Binding-site contacts:
Ligand atom C11 contacts residue VAL66 of chain 1.B at 3.8 Å (hydrophobic).
Ligand atom N2 contacts residue HIS115 of chain 1.B at 3.8 Å.
Ligand atom C21 contacts residue LEU45 of chain 1.B at 3.6 Å (hydrophobic).
Ligand atom O4 contacts residue ASP175 of chain 1.B at 3.5 Å.
Ligand atom N3 contacts residue MET163 of chain 1.B at 3.9 Å.
Ligand atom N2 contacts residue VAL116 of chain 1.B at 2.8 Å (h-bond).
Ligand atom C16 contacts residue ASP175 of chain 1.B at 3.5 Å.
Ligand atom O5 contacts residue ASP175 of chain 1.B at 3.5 Å (salt-bridge).
Ligand atom C4 contacts residue LEU45 of chain 1.B at 3.5 Å (hydrophobic).
Ligand atom O5 contacts residue PHE113 of chain 1.B at 3.0 Å.
Ligand atom N3 contacts residue VAL116 of chain 1.B at 3.4 Å (h-bond).
Ligand atom C16 contacts residue PHE113 of chain 1.B at 3.8 Å (hydrophobic).
Ligand atom C19 contacts residue GLU114 of chain 1.B at 3.5 Å.
Ligand atom C20 contacts residue VAL116 of chain 1.B at 3.0 Å (hydrophobic).
Ligand atom C18 contacts residue ILE174 of chain 1.B at 3.4 Å (hydrophobic).
Ligand atom C14 contacts residue PHE113 of chain 1.B at 3.5 Å (hydrophobic).
Ligand atom C8 contacts residue GLY46 of chain 1.B at 3.6 Å.
Ligand atom C13 contacts residue PHE113 of chain 1.B at 3.9 Å (hydrophobic).
Ligand atom C14 contacts residue ILE95 of chain 1.B at 3.9 Å (hydrophobic).
Ligand atom C9 contacts residue LEU45 of chain 1.B at 3.6 Å (hydrophobic).
Ligand atom C9 contacts residue MET163 of chain 1.B at 3.8 Å (hydrophobic).
Ligand atom N1 contacts residue MET163 of chain 1.B at 3.5 Å (h-bond).
Ligand atom C13 contacts residue ILE95 of chain 1.B at 3.9 Å (hydrophobic).
Ligand atom O3 contacts residue GLY46 of chain 1.B at 3.4 Å.
Ligand atom C13 contacts residue ILE174 of chain 1.B at 3.8 Å (hydrophobic).
Ligand atom C19 contacts residue VAL116 of chain 1.B at 3.5 Å (hydrophobic).
Ligand atom C14 contacts residue ILE174 of chain 1.B at 3.9 Å (hydrophobic).
Ligand atom O6 contacts residue ILE174 of chain 1.B at 3.6 Å.
Ligand atom N3 contacts residue VAL66 of chain 1.B at 3.8 Å.
Ligand atom O contacts residue ASN118 of chain 1.B at 3.0 Å (h-bond).
Ligand atom C5 contacts residue LEU45 of chain 1.B at 3.8 Å (hydrophobic).
Ligand atom C19 contacts residue VAL66 of chain 1.B at 3.5 Å (hydrophobic).
Ligand atom C12 contacts residue VAL66 of chain 1.B at 3.9 Å (hydrophobic).
Ligand atom O3 contacts residue ARG47 of chain 1.B at 3.8 Å.
Ligand atom C17 contacts residue ILE174 of chain 1.B at 3.4 Å (hydrophobic).
Ligand atom C10 contacts residue MET163 of chain 1.B at 3.5 Å (hydrophobic).
Ligand atom O4 contacts residue LYS68 of chain 1.B at 3.6 Å.
Ligand atom N2 contacts residue VAL66 of chain 1.B at 3.5 Å.
Ligand atom N contacts residue LEU45 of chain 1.B at 3.7 Å.
Ligand atom C15 contacts residue ILE174 of chain 1.B at 3.9 Å (hydrophobic).

The protein below binds the small molecule below.
Small molecule (SMILES): CC(C)(C)OC(=O)N(CCOCCO)c1ccn2ncc(-c3ccc(C(=O)O)c(O)c3)c2n1

Sequence of chain 1.B:
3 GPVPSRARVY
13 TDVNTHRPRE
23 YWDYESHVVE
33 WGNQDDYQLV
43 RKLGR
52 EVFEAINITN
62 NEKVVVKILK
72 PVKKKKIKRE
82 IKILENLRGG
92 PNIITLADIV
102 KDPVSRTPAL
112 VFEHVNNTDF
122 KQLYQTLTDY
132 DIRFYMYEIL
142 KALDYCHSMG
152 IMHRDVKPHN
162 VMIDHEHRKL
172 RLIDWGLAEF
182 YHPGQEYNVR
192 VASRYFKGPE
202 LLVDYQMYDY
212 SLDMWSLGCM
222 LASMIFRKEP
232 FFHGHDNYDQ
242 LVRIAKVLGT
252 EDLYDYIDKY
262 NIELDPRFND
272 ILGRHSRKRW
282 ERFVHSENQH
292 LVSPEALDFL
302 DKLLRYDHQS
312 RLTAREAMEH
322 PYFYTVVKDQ